Sequence of chain 2.A:
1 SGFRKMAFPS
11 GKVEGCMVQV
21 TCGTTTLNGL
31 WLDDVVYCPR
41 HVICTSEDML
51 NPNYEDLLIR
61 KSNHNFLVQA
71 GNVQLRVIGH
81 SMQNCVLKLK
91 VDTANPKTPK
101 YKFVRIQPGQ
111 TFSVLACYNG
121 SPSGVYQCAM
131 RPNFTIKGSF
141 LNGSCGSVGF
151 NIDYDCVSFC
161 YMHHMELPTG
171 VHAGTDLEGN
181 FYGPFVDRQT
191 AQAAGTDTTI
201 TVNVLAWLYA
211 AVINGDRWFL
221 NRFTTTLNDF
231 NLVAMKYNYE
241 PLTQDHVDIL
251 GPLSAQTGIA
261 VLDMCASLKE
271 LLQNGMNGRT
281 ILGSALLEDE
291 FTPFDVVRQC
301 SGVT

The small molecule below binds the protein below.
Small molecule (SMILES): O=C1C[C@H](NC(=O)[C@@H]2CCOc3ccc(Cl)cc32)CCN1

Sequence of chain 1.A:
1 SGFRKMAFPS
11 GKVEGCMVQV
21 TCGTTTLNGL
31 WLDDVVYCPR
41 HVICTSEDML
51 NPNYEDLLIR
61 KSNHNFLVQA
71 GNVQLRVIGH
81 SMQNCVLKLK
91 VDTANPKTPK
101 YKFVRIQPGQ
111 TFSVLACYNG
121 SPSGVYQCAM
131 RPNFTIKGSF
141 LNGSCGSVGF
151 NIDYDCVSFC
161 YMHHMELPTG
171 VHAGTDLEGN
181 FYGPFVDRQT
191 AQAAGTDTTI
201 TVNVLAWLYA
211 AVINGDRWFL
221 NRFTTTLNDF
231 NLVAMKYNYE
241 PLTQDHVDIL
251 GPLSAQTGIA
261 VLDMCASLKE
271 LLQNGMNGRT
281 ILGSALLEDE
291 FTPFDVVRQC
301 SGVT

Binding-site contacts:
Ligand atom C10 contacts residue GLU166 of chain 1.A at 4.0 Å.
Ligand atom C14 contacts residue HIS164 of chain 1.A at 3.4 Å.
Ligand atom CL contacts residue ASP187 of chain 1.A at 3.3 Å.
Ligand atom O2 contacts residue HIS163 of chain 1.A at 2.7 Å (h-bond).
Ligand atom O2 contacts residue PHE140 of chain 1.A at 3.2 Å.
Ligand atom CL contacts residue HIS164 of chain 1.A at 3.6 Å.
Ligand atom C1 contacts residue MET165 of chain 1.A at 3.5 Å (hydrophobic).
Ligand atom O2 contacts residue GLU166 of chain 1.A at 3.4 Å.
Ligand atom C14 contacts residue MET165 of chain 1.A at 3.6 Å (hydrophobic).
Ligand atom O1 contacts residue GLU166 of chain 1.A at 3.1 Å (salt-bridge).
Ligand atom C1 contacts residue ASP187 of chain 1.A at 4.0 Å.
Ligand atom C5 contacts residue DMS1 of chain 1.G at 3.6 Å.
Ligand atom C2 contacts residue GLN189 of chain 1.A at 3.5 Å.
Ligand atom C4 contacts residue GLN189 of chain 1.A at 3.8 Å.
Ligand atom N1 contacts residue LEU141 of chain 1.A at 3.7 Å.
Ligand atom C1 contacts residue GLN189 of chain 1.A at 3.9 Å.
Ligand atom N1 contacts residue GLU166 of chain 1.A at 3.3 Å (salt-bridge).
Ligand atom O1 contacts residue MET165 of chain 1.A at 3.4 Å.
Ligand atom CL contacts residue HIS41 of chain 1.A at 3.3 Å.
Ligand atom C11 contacts residue GLU166 of chain 1.A at 3.6 Å.
Ligand atom O contacts residue GLN189 of chain 1.A at 3.4 Å (h-bond).
Ligand atom C12 contacts residue HIS163 of chain 1.A at 3.8 Å.
Ligand atom O2 contacts residue SER144 of chain 1.A at 4.0 Å.
Ligand atom C1 contacts residue ARG188 of chain 1.A at 3.6 Å.
Ligand atom C10 contacts residue LEU141 of chain 1.A at 3.8 Å (hydrophobic).
Ligand atom C contacts residue MET165 of chain 1.A at 3.5 Å (hydrophobic).
Ligand atom C10 contacts residue ASN142 of chain 1.A at 3.9 Å.
Ligand atom C11 contacts residue PHE140 of chain 1.A at 3.7 Å (hydrophobic).
Ligand atom C contacts residue MET49 of chain 1.A at 3.5 Å (hydrophobic).
Ligand atom C11 contacts residue HIS163 of chain 1.A at 3.6 Å.
Ligand atom O2 contacts residue HIS172 of chain 1.A at 3.4 Å.
Ligand atom CL contacts residue MET165 of chain 1.A at 3.6 Å.
Ligand atom C1 contacts residue MET49 of chain 1.A at 3.4 Å (hydrophobic).
Ligand atom C10 contacts residue PHE140 of chain 1.A at 3.9 Å (hydrophobic).
Ligand atom C contacts residue HIS164 of chain 1.A at 3.9 Å.
Ligand atom C2 contacts residue MET49 of chain 1.A at 3.7 Å (hydrophobic).
Ligand atom C2 contacts residue MET165 of chain 1.A at 3.9 Å (hydrophobic).
Ligand atom N1 contacts residue PHE140 of chain 1.A at 3.0 Å (h-bond).
Ligand atom C2 contacts residue ARG188 of chain 1.A at 3.6 Å.
Ligand atom C12 contacts residue CYS145 of chain 1.A at 3.9 Å (hydrophobic).